Sequence of chain 1.A:
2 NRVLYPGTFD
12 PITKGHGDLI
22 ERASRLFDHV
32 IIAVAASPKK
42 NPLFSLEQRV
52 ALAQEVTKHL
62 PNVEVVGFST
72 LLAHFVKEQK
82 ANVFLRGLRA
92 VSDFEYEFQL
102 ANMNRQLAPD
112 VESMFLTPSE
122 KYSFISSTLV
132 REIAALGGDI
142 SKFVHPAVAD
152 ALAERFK

Binding-site contacts:
Ligand atom O3G contacts residue ARG90 of chain 1.A at 2.5 Å (salt-bridge).
Ligand atom PG contacts residue SER127 of chain 1.A at 3.7 Å.
Ligand atom O3G contacts residue SER127 of chain 1.A at 3.3 Å (h-bond).
Ligand atom O1G contacts residue THR129 of chain 1.A at 2.9 Å (h-bond).
Ligand atom O2' contacts residue ARG90 of chain 1.A at 3.6 Å (salt-bridge).
Ligand atom O3' contacts residue GLY88 of chain 1.A at 3.0 Å (h-bond).
Ligand atom O2G contacts residue SER127 of chain 1.A at 3.2 Å (h-bond).
Ligand atom N1 contacts residue PRO119 of chain 1.A at 3.5 Å.
Ligand atom C4' contacts residue TYR6 of chain 1.A at 3.7 Å (hydrophobic).
Ligand atom C2 contacts residue LEU20 of chain 1.A at 3.7 Å (hydrophobic).
Ligand atom O2B contacts residue LYS41 of chain 1.A at 3.6 Å.
Ligand atom O3' contacts residue ARG87 of chain 1.A at 3.2 Å (salt-bridge).
Ligand atom N3 contacts residue GLY88 of chain 1.A at 3.5 Å.
Ligand atom C5' contacts residue ARG87 of chain 1.A at 3.7 Å.
Ligand atom O2A contacts residue HIS17 of chain 1.A at 3.0 Å (h-bond).
Ligand atom N3 contacts residue LEU20 of chain 1.A at 3.5 Å.
Ligand atom N3B contacts residue ARG90 of chain 1.A at 3.1 Å (salt-bridge).
Ligand atom C8 contacts residue HIS17 of chain 1.A at 3.3 Å.
Ligand atom N6 contacts residue TYR123 of chain 1.A at 3.1 Å (h-bond).
Ligand atom O1B contacts residue LYS41 of chain 1.A at 3.5 Å (salt-bridge).
Ligand atom O2A contacts residue THR9 of chain 1.A at 3.5 Å (h-bond).
Ligand atom C6 contacts residue ARG90 of chain 1.A at 3.6 Å.
Ligand atom C3' contacts residue ARG87 of chain 1.A at 3.6 Å.
Ligand atom N6 contacts residue ILE126 of chain 1.A at 3.1 Å (h-bond).
Ligand atom C5 contacts residue ARG90 of chain 1.A at 3.5 Å.
Ligand atom O1G contacts residue SER128 of chain 1.A at 3.5 Å.
Ligand atom C3' contacts residue GLU98 of chain 1.A at 3.6 Å.
Ligand atom O5' contacts residue HIS17 of chain 1.A at 3.4 Å (h-bond).
Ligand atom N6 contacts residue GLY16 of chain 1.A at 3.2 Å.
Ligand atom C4' contacts residue ARG87 of chain 1.A at 3.7 Å.
Ligand atom O2G contacts residue THR129 of chain 1.A at 3.6 Å.
Ligand atom O2' contacts residue GLY88 of chain 1.A at 2.9 Å (h-bond).
Ligand atom O2A contacts residue PHE10 of chain 1.A at 3.1 Å (h-bond).
Ligand atom O3' contacts residue GLU98 of chain 1.A at 2.8 Å (salt-bridge).
Ligand atom C8 contacts residue ARG90 of chain 1.A at 3.4 Å.
Ligand atom O2' contacts residue ASP94 of chain 1.A at 3.5 Å (salt-bridge).
Ligand atom N7 contacts residue ARG90 of chain 1.A at 3.0 Å (salt-bridge).
Ligand atom O4' contacts residue TYR6 of chain 1.A at 2.7 Å (h-bond).
Ligand atom O1A contacts residue THR9 of chain 1.A at 3.1 Å (h-bond).
Ligand atom O3G contacts residue SER128 of chain 1.A at 3.0 Å (h-bond).

This protein binds this small molecule.
Small molecule (SMILES): Nc1ncnc2c1ncn2[C@@H]1O[C@H](CO[P](=O)(O)O[P](=O)(O)NP(=O)(O)O)[C@@H](O)[C@H]1O